This small molecule binds to this protein.
Small molecule (SMILES): C=CC1=C(C)/C(=C/c2[nH]c(Cc3[nH]c(/C=C4\NC(=O)C(C)=C4C=C)c(C)c3CCC(=O)O)c(CCC(=O)O)c2C)NC1=O

Sequence of chain 2.C:
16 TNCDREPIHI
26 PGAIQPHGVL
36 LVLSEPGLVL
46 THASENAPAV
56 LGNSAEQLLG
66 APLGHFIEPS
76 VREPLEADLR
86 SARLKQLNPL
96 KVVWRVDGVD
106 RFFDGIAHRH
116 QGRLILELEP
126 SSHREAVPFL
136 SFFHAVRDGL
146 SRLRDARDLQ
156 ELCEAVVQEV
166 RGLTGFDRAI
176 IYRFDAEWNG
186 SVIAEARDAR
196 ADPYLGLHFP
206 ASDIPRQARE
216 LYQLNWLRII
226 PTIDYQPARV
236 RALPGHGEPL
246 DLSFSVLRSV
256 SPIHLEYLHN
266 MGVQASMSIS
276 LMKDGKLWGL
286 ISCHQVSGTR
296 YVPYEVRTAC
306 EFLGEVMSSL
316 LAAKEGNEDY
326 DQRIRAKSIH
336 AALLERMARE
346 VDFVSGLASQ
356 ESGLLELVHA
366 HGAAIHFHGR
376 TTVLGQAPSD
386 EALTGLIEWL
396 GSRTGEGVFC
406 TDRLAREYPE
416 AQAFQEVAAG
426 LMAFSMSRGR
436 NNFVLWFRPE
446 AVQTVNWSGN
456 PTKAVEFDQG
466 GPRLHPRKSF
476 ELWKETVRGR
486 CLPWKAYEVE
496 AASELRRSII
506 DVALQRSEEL

Binding-site contacts:
Ligand atom C1B contacts residue TYR262 of chain 2.C at 3.3 Å (hydrophobic).
Ligand atom O1D contacts residue TYR217 of chain 2.C at 2.6 Å (h-bond).
Ligand atom C4A contacts residue HIS259 of chain 2.C at 3.3 Å.
Ligand atom CGA contacts residue SER271 of chain 2.C at 3.2 Å.
Ligand atom CBC contacts residue CYS18 of chain 2.C at 1.7 Å (hydrophobic).
Ligand atom O1A contacts residue SER271 of chain 2.C at 3.4 Å (h-bond).
Ligand atom C4B contacts residue SER287 of chain 2.C at 2.9 Å.
Ligand atom O2A contacts residue SER271 of chain 2.C at 3.0 Å (h-bond).
Ligand atom C3C contacts residue CYS18 of chain 2.C at 3.4 Å (hydrophobic).
Ligand atom CHA contacts residue TYR217 of chain 2.C at 2.9 Å (hydrophobic).
Ligand atom O1A contacts residue SER273 of chain 2.C at 3.2 Å.
Ligand atom C1C contacts residue ASP208 of chain 2.C at 3.3 Å.
Ligand atom C2A contacts residue HIS259 of chain 2.C at 3.4 Å.
Ligand atom C2B contacts residue TYR262 of chain 2.C at 3.3 Å (hydrophobic).
Ligand atom CAD contacts residue TYR217 of chain 2.C at 2.9 Å (hydrophobic).
Ligand atom ND contacts residue HIS259 of chain 2.C at 3.0 Å.
Ligand atom O1A contacts residue MET272 of chain 2.C at 3.3 Å (h-bond).
Ligand atom CGD contacts residue ARG253 of chain 2.C at 3.2 Å.
Ligand atom CMC contacts residue SER207 of chain 2.C at 3.2 Å.
Ligand atom OB contacts residue SER287 of chain 2.C at 2.5 Å (h-bond).
Ligand atom O2D contacts residue VAL255 of chain 2.C at 3.0 Å.
Ligand atom CMC contacts residue PRO471 of chain 2.C at 3.3 Å (hydrophobic).
Ligand atom CBB contacts residue PHE204 of chain 2.C at 3.2 Å (hydrophobic).
Ligand atom CGD contacts residue VAL255 of chain 2.C at 3.2 Å (hydrophobic).
Ligand atom CBA contacts residue HIS259 of chain 2.C at 3.2 Å.
Ligand atom CHB contacts residue TYR262 of chain 2.C at 3.3 Å (hydrophobic).
Ligand atom O2D contacts residue ARG253 of chain 2.C at 2.2 Å (salt-bridge).
Ligand atom NA contacts residue HIS259 of chain 2.C at 3.0 Å (h-bond).
Ligand atom C3D contacts residue TYR217 of chain 2.C at 3.4 Å (hydrophobic).
Ligand atom NC contacts residue ASP208 of chain 2.C at 2.9 Å (salt-bridge).
Ligand atom C1A contacts residue HIS259 of chain 2.C at 3.0 Å.
Ligand atom CAC contacts residue CYS18 of chain 2.C at 2.2 Å (hydrophobic).
Ligand atom OB contacts residue HIS289 of chain 2.C at 3.0 Å (h-bond).
Ligand atom CMB contacts residue PHE204 of chain 2.C at 3.4 Å (hydrophobic).
Ligand atom CGD contacts residue TYR217 of chain 2.C at 3.4 Å (hydrophobic).
Ligand atom OC contacts residue ASP208 of chain 2.C at 2.7 Å (salt-bridge).
Ligand atom CAC contacts residue PRO210 of chain 2.C at 3.3 Å (hydrophobic).
Ligand atom NB contacts residue SER287 of chain 2.C at 2.8 Å (h-bond).
Ligand atom CMB contacts residue TYR262 of chain 2.C at 3.3 Å (hydrophobic).
Ligand atom OC contacts residue TYR262 of chain 2.C at 3.0 Å.